The protein below binds the small molecule below.
Small molecule (SMILES): CC(C)C[C@H](N)C(=O)N[C@@H](CCCCN)C(=O)N[C@@H](CCCN=C(N)N)C(=O)N[C@H](C=O)CCCCN.CC(C)C[C@H](NC(=O)[C@H](CCCN=C(N)N)NC(=O)[C@H](C)NC(=O)[C@H](CCCN=C(N)N)NC(=O)[C@H](CCCCN)NC(=O)[C@H](CC(C)C)NC(=O)[C@H](CCCCN)NC(=O)[C@@H](N)CC(C)C)C(=O)N[C@@H](C)C(=O)N[C@H](C=O)CC(=O)O

Sequence of chain 1.A:
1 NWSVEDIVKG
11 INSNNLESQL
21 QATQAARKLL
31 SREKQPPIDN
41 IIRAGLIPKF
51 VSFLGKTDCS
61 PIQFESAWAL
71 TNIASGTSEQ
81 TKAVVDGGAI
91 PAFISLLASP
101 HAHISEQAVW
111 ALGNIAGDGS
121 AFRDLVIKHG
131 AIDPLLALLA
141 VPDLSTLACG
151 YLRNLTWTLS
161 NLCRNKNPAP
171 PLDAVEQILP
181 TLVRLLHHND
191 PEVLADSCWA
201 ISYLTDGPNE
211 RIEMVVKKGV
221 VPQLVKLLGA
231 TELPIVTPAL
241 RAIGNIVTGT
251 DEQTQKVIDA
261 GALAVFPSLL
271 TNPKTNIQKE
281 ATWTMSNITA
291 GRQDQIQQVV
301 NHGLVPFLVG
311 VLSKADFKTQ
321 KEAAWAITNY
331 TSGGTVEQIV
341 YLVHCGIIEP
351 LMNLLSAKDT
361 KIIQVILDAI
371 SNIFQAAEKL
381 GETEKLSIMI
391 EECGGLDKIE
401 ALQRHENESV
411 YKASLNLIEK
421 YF

Binding-site contacts:
Ligand atom N contacts residue ASN72 of chain 1.A at 2.8 Å (h-bond).
Ligand atom CD contacts residue GLY76 of chain 1.A at 3.3 Å.
Ligand atom CD1 contacts residue SER332 of chain 1.A at 3.2 Å.
Ligand atom NZ contacts residue ASN287 of chain 1.A at 3.4 Å (h-bond).
Ligand atom CD contacts residue GLN107 of chain 1.A at 3.4 Å.
Ligand atom C contacts residue ASN287 of chain 1.A at 3.4 Å.
Ligand atom NZ contacts residue THR248 of chain 1.A at 2.5 Å (h-bond).
Ligand atom NH2 contacts residue ASN154 of chain 1.A at 3.0 Å (h-bond).
Ligand atom CA contacts residue ASN287 of chain 1.A at 3.2 Å.
Ligand atom NZ contacts residue GLY76 of chain 1.A at 3.1 Å (h-bond).
Ligand atom NZ contacts residue VAL247 of chain 1.A at 2.9 Å (h-bond).
Ligand atom CZ contacts residue ASN154 of chain 1.A at 3.3 Å.
Ligand atom O contacts residue TRP157 of chain 1.A at 3.2 Å (h-bond).
Ligand atom NZ contacts residue ASP118 of chain 1.A at 2.7 Å (salt-bridge).
Ligand atom NZ contacts residue THR81 of chain 1.A at 2.8 Å (h-bond).
Ligand atom O contacts residue ARG164 of chain 1.A at 3.4 Å (salt-bridge).
Ligand atom CA contacts residue ASN114 of chain 1.A at 3.3 Å.
Ligand atom NH1 contacts residue ASN154 of chain 1.A at 2.8 Å (h-bond).
Ligand atom N contacts residue ASN114 of chain 1.A at 2.8 Å (h-bond).
Ligand atom O contacts residue TRP68 of chain 1.A at 2.9 Å (h-bond).
Ligand atom N contacts residue ASN287 of chain 1.A at 2.7 Å (h-bond).
Ligand atom NH2 contacts residue GLU322 of chain 1.A at 2.7 Å (salt-bridge).
Ligand atom O contacts residue TRP110 of chain 1.A at 3.0 Å (h-bond).
Ligand atom CD2 contacts residue ASP196 of chain 1.A at 3.0 Å.
Ligand atom NH1 contacts residue GLN107 of chain 1.A at 2.8 Å (h-bond).
Ligand atom O contacts residue ASN72 of chain 1.A at 2.9 Å (h-bond).
Ligand atom NH1 contacts residue TRP157 of chain 1.A at 3.2 Å.
Ligand atom O contacts residue TRP283 of chain 1.A at 2.8 Å (h-bond).
Ligand atom NZ contacts residue GLY207 of chain 1.A at 3.1 Å (h-bond).
Ligand atom O contacts residue ASN287 of chain 1.A at 3.1 Å (h-bond).
Ligand atom NH2 contacts residue SER286 of chain 1.A at 3.0 Å (h-bond).
Ligand atom O contacts residue ASN161 of chain 1.A at 3.0 Å (h-bond).
Ligand atom CD contacts residue VAL247 of chain 1.A at 3.4 Å (hydrophobic).
Ligand atom CE contacts residue VAL247 of chain 1.A at 3.3 Å (hydrophobic).
Ligand atom CD1 contacts residue ASP196 of chain 1.A at 2.8 Å.
Ligand atom CE contacts residue THR81 of chain 1.A at 3.4 Å.
Ligand atom N contacts residue SER31 of chain 1.A at 3.3 Å (h-bond).
Ligand atom O contacts residue ASN114 of chain 1.A at 2.9 Å (h-bond).
Ligand atom CE contacts residue GLY249 of chain 1.A at 3.2 Å.
Ligand atom NZ contacts residue THR254 of chain 1.A at 2.7 Å (h-bond).